Binding-site contacts:
Ligand atom O5 contacts residue HIS1101 of chain 1.B at 4.5 Å.
Ligand atom O3 contacts residue THR1100 of chain 1.B at 4.3 Å.
Ligand atom C2 contacts residue ASN1098 of chain 1.B at 2.4 Å.
Ligand atom C3 contacts residue HIS1101 of chain 1.B at 3.6 Å.
Ligand atom O7 contacts residue ASN1098 of chain 1.B at 3.4 Å (h-bond).
Ligand atom C4 contacts residue THR1100 of chain 1.B at 4.3 Å.
Ligand atom N2 contacts residue HIS1101 of chain 1.B at 4.1 Å.
Ligand atom C8 contacts residue ASN1098 of chain 1.B at 4.2 Å.
Ligand atom C8 contacts residue THR1100 of chain 1.B at 4.3 Å.
Ligand atom C5 contacts residue ASN1098 of chain 1.B at 3.7 Å.
Ligand atom C1 contacts residue ASN1098 of chain 1.B at 1.4 Å.
Ligand atom C5 contacts residue PHE1103 of chain 1.B at 4.1 Å (hydrophobic).
Ligand atom C4 contacts residue ASN1098 of chain 1.B at 4.2 Å.
Ligand atom O5 contacts residue ASN1098 of chain 1.B at 2.4 Å (h-bond).
Ligand atom C1 contacts residue THR1100 of chain 1.B at 3.8 Å.
Ligand atom C5 contacts residue THR1100 of chain 1.B at 4.4 Å.
Ligand atom C5 contacts residue HIS1101 of chain 1.B at 3.6 Å.
Ligand atom O4 contacts residue THR1100 of chain 1.B at 4.5 Å.
Ligand atom N2 contacts residue THR1100 of chain 1.B at 3.6 Å.
Ligand atom C3 contacts residue THR1100 of chain 1.B at 3.4 Å.
Ligand atom C1 contacts residue HIS1101 of chain 1.B at 4.2 Å.
Ligand atom O7 contacts residue HIS1101 of chain 1.B at 3.4 Å (h-bond).
Ligand atom C7 contacts residue HIS1101 of chain 1.B at 3.5 Å.
Ligand atom C3 contacts residue ASN1098 of chain 1.B at 3.7 Å.
Ligand atom O3 contacts residue HIS1101 of chain 1.B at 4.4 Å.
Ligand atom O4 contacts residue HIS1101 of chain 1.B at 3.0 Å.
Ligand atom C7 contacts residue THR1100 of chain 1.B at 4.5 Å.
Ligand atom C2 contacts residue THR1100 of chain 1.B at 3.9 Å.
Ligand atom C2 contacts residue HIS1101 of chain 1.B at 4.4 Å.
Ligand atom O5 contacts residue PHE1103 of chain 1.B at 3.9 Å.
Ligand atom N2 contacts residue ASN1098 of chain 1.B at 2.8 Å (h-bond).
Ligand atom C8 contacts residue HIS1101 of chain 1.B at 3.7 Å.
Ligand atom C6 contacts residue PHE1103 of chain 1.B at 3.7 Å (hydrophobic).
Ligand atom C7 contacts residue ASN1098 of chain 1.B at 3.2 Å.
Ligand atom C4 contacts residue HIS1101 of chain 1.B at 3.7 Å.

Sequence of chain 1.B:
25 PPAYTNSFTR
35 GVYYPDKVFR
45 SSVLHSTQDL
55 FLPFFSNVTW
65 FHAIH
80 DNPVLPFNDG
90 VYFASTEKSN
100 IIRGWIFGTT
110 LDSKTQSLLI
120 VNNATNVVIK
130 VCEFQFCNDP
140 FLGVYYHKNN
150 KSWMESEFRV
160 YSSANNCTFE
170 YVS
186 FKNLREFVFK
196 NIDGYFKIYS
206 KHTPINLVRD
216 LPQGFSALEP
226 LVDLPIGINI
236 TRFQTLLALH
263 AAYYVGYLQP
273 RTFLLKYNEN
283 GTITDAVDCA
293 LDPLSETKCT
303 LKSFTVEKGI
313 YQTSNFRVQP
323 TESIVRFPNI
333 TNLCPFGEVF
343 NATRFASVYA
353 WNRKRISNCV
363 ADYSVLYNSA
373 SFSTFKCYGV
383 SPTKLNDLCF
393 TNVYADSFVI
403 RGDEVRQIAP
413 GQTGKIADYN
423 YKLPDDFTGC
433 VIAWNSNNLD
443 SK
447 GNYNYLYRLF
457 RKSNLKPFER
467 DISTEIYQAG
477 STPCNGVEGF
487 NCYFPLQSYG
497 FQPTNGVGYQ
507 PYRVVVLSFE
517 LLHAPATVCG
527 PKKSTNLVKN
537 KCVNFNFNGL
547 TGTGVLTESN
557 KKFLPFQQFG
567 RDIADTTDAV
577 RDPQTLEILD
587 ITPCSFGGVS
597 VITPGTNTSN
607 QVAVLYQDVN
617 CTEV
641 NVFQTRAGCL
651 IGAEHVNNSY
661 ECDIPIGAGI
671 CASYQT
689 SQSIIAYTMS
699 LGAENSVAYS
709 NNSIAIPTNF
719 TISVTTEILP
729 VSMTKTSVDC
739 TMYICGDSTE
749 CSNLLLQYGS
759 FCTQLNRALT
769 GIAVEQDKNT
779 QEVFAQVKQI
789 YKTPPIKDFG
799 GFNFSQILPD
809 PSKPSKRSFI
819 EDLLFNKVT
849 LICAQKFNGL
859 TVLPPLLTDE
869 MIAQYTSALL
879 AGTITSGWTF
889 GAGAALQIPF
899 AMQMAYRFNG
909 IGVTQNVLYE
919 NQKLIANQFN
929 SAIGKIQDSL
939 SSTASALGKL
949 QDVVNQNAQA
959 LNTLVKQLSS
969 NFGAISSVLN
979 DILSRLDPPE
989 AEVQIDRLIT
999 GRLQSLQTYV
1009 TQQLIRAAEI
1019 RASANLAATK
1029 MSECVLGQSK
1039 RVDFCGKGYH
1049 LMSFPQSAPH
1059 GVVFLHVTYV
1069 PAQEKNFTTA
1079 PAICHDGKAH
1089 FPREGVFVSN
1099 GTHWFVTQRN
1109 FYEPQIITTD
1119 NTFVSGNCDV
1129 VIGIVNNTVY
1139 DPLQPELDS

This protein binds this small molecule.
Small molecule (SMILES): CC(=O)N[C@H]1[C@H](O[C@H]2[C@H](O)[C@@H](NC(C)=O)CO[C@@H]2CO)O[C@H](CO)[C@@H](O)[C@@H]1O